Sequence of chain 1.B:
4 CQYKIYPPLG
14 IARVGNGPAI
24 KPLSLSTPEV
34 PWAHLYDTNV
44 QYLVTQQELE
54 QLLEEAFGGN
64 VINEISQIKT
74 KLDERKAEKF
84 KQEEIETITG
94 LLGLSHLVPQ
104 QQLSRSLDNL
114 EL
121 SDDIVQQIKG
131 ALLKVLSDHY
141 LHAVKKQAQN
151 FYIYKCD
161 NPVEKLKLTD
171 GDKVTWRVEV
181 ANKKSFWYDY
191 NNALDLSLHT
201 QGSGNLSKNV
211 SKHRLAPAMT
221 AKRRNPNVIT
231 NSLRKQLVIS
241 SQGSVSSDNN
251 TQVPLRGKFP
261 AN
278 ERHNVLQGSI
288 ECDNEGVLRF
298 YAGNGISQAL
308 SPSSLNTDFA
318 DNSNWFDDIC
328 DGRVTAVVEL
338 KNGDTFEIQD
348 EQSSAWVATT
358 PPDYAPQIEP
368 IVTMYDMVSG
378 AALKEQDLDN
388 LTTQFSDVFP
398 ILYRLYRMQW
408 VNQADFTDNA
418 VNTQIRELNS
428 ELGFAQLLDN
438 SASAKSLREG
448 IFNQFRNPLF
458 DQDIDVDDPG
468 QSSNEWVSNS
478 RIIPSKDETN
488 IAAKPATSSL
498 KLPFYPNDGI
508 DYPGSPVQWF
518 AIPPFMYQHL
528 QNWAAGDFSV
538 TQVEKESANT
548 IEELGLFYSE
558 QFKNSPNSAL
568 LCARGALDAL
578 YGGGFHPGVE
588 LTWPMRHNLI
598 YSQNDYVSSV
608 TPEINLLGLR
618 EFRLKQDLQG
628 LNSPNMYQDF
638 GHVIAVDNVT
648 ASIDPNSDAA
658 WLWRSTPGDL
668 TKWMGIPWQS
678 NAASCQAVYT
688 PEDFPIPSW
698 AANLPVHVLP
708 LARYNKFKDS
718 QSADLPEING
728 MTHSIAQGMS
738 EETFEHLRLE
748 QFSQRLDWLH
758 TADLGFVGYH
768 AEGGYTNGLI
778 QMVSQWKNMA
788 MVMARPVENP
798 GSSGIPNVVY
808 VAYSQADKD

Sequence of chain 1.A:
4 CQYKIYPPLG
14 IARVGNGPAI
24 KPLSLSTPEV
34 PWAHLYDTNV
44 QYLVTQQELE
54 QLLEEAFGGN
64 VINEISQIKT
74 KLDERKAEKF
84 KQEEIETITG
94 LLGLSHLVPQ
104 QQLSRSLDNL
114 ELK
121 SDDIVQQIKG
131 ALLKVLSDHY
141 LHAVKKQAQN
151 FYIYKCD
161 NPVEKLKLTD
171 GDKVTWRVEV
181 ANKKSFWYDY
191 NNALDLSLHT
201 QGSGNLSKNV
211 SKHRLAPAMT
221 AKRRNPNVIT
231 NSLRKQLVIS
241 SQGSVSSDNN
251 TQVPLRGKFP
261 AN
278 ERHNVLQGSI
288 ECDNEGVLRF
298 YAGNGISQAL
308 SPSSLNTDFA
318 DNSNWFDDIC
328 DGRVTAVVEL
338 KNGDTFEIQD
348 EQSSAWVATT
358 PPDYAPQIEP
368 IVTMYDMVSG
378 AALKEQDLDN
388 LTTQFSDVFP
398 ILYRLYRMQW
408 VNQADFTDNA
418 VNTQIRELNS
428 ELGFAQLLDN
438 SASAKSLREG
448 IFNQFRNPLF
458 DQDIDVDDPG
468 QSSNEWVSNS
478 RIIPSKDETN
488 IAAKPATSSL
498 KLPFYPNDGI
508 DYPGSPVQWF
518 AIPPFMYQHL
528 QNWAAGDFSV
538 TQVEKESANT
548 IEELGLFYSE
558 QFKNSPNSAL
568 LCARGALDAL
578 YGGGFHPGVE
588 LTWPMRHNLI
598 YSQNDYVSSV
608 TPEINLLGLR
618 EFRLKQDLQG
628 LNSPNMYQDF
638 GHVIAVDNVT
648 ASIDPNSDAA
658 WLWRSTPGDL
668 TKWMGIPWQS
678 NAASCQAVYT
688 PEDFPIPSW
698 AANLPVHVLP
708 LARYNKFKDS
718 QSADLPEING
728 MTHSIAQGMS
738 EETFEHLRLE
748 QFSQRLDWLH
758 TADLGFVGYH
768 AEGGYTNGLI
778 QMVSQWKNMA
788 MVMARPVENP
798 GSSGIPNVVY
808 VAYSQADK

Binding-site contacts:
Ligand atom CA contacts residue TYR766 of chain 1.A at 4.4 Å (hydrophobic).
Ligand atom N contacts residue PHE316 of chain 1.B at 4.2 Å.
Ligand atom C contacts residue HIS583 of chain 1.B at 4.2 Å.
Ligand atom OXT contacts residue HIS767 of chain 1.A at 2.5 Å (h-bond).
Ligand atom CA contacts residue HIS583 of chain 1.B at 3.8 Å.
Ligand atom N contacts residue HIS583 of chain 1.B at 2.7 Å (h-bond).
Ligand atom CA contacts residue PHE316 of chain 1.B at 3.8 Å (hydrophobic).
Ligand atom OXT contacts residue TYR772 of chain 1.B at 4.2 Å.
Ligand atom OXT contacts residue TRP696 of chain 1.B at 4.2 Å.
Ligand atom O contacts residue HIS583 of chain 1.B at 3.2 Å (h-bond).
Ligand atom C contacts residue TRP696 of chain 1.B at 3.9 Å (hydrophobic).
Ligand atom CA contacts residue SER681 of chain 1.B at 3.7 Å.
Ligand atom C contacts residue PHE316 of chain 1.B at 3.8 Å (hydrophobic).
Ligand atom C contacts residue SER681 of chain 1.B at 4.1 Å.
Ligand atom C contacts residue HIS767 of chain 1.A at 3.2 Å.
Ligand atom N contacts residue TRP696 of chain 1.B at 3.9 Å.
Ligand atom OXT contacts residue SER681 of chain 1.B at 3.4 Å (h-bond).
Ligand atom O contacts residue TYR766 of chain 1.A at 2.1 Å (h-bond).
Ligand atom OXT contacts residue PHE316 of chain 1.B at 4.2 Å.
Ligand atom CA contacts residue TRP696 of chain 1.B at 3.8 Å (hydrophobic).
Ligand atom N contacts residue PRO584 of chain 1.B at 4.3 Å.
Ligand atom C contacts residue TYR766 of chain 1.A at 3.1 Å (hydrophobic).
Ligand atom O contacts residue TRP696 of chain 1.B at 3.9 Å.
Ligand atom CA contacts residue TRQ697 of chain 1.B at 3.5 Å.
Ligand atom O contacts residue PHE316 of chain 1.B at 3.9 Å.
Ligand atom N contacts residue TRQ697 of chain 1.B at 2.3 Å (h-bond).
Ligand atom OXT contacts residue TYR766 of chain 1.A at 3.1 Å.
Ligand atom O contacts residue HIS767 of chain 1.A at 3.3 Å (h-bond).

The protein below binds the small molecule below.
Small molecule (SMILES): NCC(=O)O